Sequence of chain 1.D:
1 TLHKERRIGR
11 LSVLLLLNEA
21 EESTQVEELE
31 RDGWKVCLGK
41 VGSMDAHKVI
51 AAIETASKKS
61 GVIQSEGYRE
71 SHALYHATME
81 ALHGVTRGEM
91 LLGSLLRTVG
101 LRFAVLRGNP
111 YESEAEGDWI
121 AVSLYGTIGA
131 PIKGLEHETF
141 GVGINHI

Sequence of chain 2.B:
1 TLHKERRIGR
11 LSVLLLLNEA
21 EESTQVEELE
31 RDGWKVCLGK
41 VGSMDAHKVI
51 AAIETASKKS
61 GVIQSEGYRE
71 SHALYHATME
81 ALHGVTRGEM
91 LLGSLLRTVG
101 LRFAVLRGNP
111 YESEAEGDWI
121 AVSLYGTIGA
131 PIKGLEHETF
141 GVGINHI

Binding-site contacts:
Ligand atom OXT contacts residue ARG87 of chain 1.D at 2.9 Å (salt-bridge).
Ligand atom CA contacts residue TYR68 of chain 1.C at 4.0 Å (hydrophobic).
Ligand atom CE1 contacts residue TYR68 of chain 1.C at 3.6 Å (hydrophobic).
Ligand atom CA contacts residue HIS76 of chain 1.C at 3.7 Å.
Ligand atom CA contacts residue HIS137 of chain 1.D at 3.9 Å.
Ligand atom ND1 contacts residue ALA130 of chain 1.D at 3.5 Å (h-bond).
Ligand atom C contacts residue MG1 of chain 1.I at 2.9 Å.
Ligand atom O contacts residue ARG87 of chain 1.D at 2.9 Å (salt-bridge).
Ligand atom N contacts residue TYR68 of chain 1.C at 2.9 Å (h-bond).
Ligand atom OXT contacts residue ILE128 of chain 1.D at 3.6 Å.
Ligand atom N contacts residue HIS76 of chain 1.C at 3.4 Å (h-bond).
Ligand atom N contacts residue MG1 of chain 1.I at 2.4 Å.
Ligand atom OXT contacts residue ARG97 of chain 1.D at 2.8 Å (salt-bridge).
Ligand atom CB contacts residue TYR68 of chain 1.C at 3.7 Å (hydrophobic).
Ligand atom CG contacts residue ALA130 of chain 1.D at 3.7 Å (hydrophobic).
Ligand atom CB contacts residue GLY129 of chain 1.D at 3.8 Å.
Ligand atom CG contacts residue TYR75 of chain 1.C at 4.0 Å (hydrophobic).
Ligand atom CG contacts residue GLY129 of chain 1.D at 3.6 Å.
Ligand atom CE1 contacts residue ALA130 of chain 1.D at 3.4 Å (hydrophobic).
Ligand atom CG contacts residue TYR68 of chain 1.C at 3.5 Å (hydrophobic).
Ligand atom N contacts residue HIS72 of chain 1.C at 3.0 Å.
Ligand atom ND1 contacts residue GLY129 of chain 1.D at 3.9 Å.
Ligand atom NE2 contacts residue TYR75 of chain 1.C at 3.3 Å.
Ligand atom O contacts residue HIS137 of chain 1.D at 3.0 Å (h-bond).
Ligand atom CD2 contacts residue ARG97 of chain 1.D at 3.8 Å.
Ligand atom C contacts residue HIS76 of chain 1.C at 3.8 Å.
Ligand atom C contacts residue ARG87 of chain 1.D at 3.6 Å.
Ligand atom N contacts residue HIS137 of chain 1.D at 3.1 Å (h-bond).
Ligand atom CD2 contacts residue ALA130 of chain 1.D at 3.6 Å (hydrophobic).
Ligand atom CD2 contacts residue TYR75 of chain 1.C at 3.4 Å (hydrophobic).
Ligand atom CA contacts residue TYR75 of chain 1.C at 3.8 Å (hydrophobic).
Ligand atom O contacts residue HIS76 of chain 1.C at 3.1 Å (h-bond).
Ligand atom C contacts residue HIS137 of chain 1.D at 3.7 Å.
Ligand atom NE2 contacts residue ALA130 of chain 1.D at 3.4 Å (h-bond).
Ligand atom ND1 contacts residue TYR68 of chain 1.C at 2.6 Å (h-bond).
Ligand atom NE2 contacts residue GLY129 of chain 1.D at 4.0 Å.
Ligand atom CA contacts residue MG1 of chain 1.I at 3.0 Å.
Ligand atom CD2 contacts residue GLY129 of chain 1.D at 3.7 Å.
Ligand atom O contacts residue MG1 of chain 1.I at 2.0 Å.
Ligand atom C contacts residue ARG97 of chain 1.D at 3.9 Å.

Sequence of chain 1.C:
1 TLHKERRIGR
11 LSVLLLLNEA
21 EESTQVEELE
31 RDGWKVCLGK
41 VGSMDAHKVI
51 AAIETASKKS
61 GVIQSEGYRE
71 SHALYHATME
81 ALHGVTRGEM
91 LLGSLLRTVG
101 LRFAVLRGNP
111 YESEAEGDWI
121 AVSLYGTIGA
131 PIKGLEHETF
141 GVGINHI

The protein below binds the small molecule below.
Small molecule (SMILES): N[C@@H](Cc1c[nH]c[nH+]1)C(=O)O